Sequence of chain 1.B:
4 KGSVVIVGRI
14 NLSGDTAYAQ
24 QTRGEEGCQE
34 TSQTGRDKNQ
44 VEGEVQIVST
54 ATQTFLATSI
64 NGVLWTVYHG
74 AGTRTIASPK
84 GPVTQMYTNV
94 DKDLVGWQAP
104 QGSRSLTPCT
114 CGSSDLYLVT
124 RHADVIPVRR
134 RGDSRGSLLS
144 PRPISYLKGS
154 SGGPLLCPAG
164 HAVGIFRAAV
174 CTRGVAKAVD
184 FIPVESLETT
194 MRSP

A small-molecule ligand and the protein it binds are described below.
Small molecule (SMILES): C=C[C@@H]1C[C@]1(NC(=O)[C@@H]1C[C@@H](Oc2ncc(OC)c3ccc(Cl)cc23)CN1C(=O)[C@@H](NC(=O)OC(C)(C)C)C(C)(C)C)C(=O)NS(=O)(=O)C1CC1

Binding-site contacts:
Ligand atom C14 contacts residue ASP96 of chain 1.B at 3.5 Å.
Ligand atom O44 contacts residue ALA172 of chain 1.B at 3.0 Å (h-bond).
Ligand atom C50 contacts residue VAL93 of chain 1.B at 3.0 Å (hydrophobic).
Ligand atom C13 contacts residue ASP96 of chain 1.B at 3.4 Å.
Ligand atom C18 contacts residue ARG170 of chain 1.B at 3.6 Å.
Ligand atom O35 contacts residue ALA171 of chain 1.B at 3.3 Å.
Ligand atom O22 contacts residue GLY152 of chain 1.B at 3.2 Å (h-bond).
Ligand atom O35 contacts residue ALA172 of chain 1.B at 2.7 Å (h-bond).
Ligand atom C29 contacts residue PHE58 of chain 1.B at 3.6 Å (hydrophobic).
Ligand atom C16 contacts residue SER154 of chain 1.B at 3.6 Å.
Ligand atom N23 contacts residue SER154 of chain 1.B at 3.3 Å (h-bond).
Ligand atom N9 contacts residue ARG170 of chain 1.B at 3.0 Å (salt-bridge).
Ligand atom N23 contacts residue HIS72 of chain 1.B at 3.0 Å (h-bond).
Ligand atom C38 contacts residue ALA172 of chain 1.B at 3.5 Å (hydrophobic).
Ligand atom C20 contacts residue LEU150 of chain 1.B at 3.4 Å (hydrophobic).
Ligand atom C1 contacts residue ARG170 of chain 1.B at 3.6 Å.
Ligand atom C18 contacts residue SER154 of chain 1.B at 3.4 Å.
Ligand atom O49 contacts residue ASP96 of chain 1.B at 3.5 Å.
Ligand atom O25 contacts residue GLY152 of chain 1.B at 3.5 Å.
Ligand atom C42 contacts residue ALA172 of chain 1.B at 3.4 Å (hydrophobic).
Ligand atom O25 contacts residue PHE58 of chain 1.B at 3.3 Å.
Ligand atom C30 contacts residue ASP96 of chain 1.B at 3.5 Å.
Ligand atom O22 contacts residue SER154 of chain 1.B at 3.5 Å (h-bond).
Ligand atom C28 contacts residue HIS72 of chain 1.B at 3.3 Å.
Ligand atom N41 contacts residue ALA172 of chain 1.B at 2.8 Å (h-bond).
Ligand atom C19 contacts residue SER154 of chain 1.B at 3.3 Å.
Ligand atom C2 contacts residue HIS72 of chain 1.B at 3.4 Å.
Ligand atom C32 contacts residue ARG170 of chain 1.B at 3.6 Å.
Ligand atom O25 contacts residue SER154 of chain 1.B at 3.0 Å (h-bond).
Ligand atom CL1 contacts residue ASP183 of chain 1.B at 3.3 Å.
Ligand atom C12 contacts residue HIS72 of chain 1.B at 3.6 Å.
Ligand atom C50 contacts residue ASP96 of chain 1.B at 3.5 Å.
Ligand atom N9 contacts residue HIS72 of chain 1.B at 3.2 Å (h-bond).
Ligand atom C21 contacts residue LEU150 of chain 1.B at 3.6 Å (hydrophobic).
Ligand atom O26 contacts residue GLY152 of chain 1.B at 3.2 Å (h-bond).
Ligand atom C7 contacts residue HIS72 of chain 1.B at 3.5 Å.
Ligand atom C18 contacts residue PHE169 of chain 1.B at 3.6 Å (hydrophobic).
Ligand atom CL1 contacts residue ARG170 of chain 1.B at 3.3 Å.
Ligand atom C38 contacts residue CYS174 of chain 1.B at 3.1 Å (hydrophobic).
Ligand atom O49 contacts residue VAL93 of chain 1.B at 2.9 Å (h-bond).